Sequence of chain 1.A:
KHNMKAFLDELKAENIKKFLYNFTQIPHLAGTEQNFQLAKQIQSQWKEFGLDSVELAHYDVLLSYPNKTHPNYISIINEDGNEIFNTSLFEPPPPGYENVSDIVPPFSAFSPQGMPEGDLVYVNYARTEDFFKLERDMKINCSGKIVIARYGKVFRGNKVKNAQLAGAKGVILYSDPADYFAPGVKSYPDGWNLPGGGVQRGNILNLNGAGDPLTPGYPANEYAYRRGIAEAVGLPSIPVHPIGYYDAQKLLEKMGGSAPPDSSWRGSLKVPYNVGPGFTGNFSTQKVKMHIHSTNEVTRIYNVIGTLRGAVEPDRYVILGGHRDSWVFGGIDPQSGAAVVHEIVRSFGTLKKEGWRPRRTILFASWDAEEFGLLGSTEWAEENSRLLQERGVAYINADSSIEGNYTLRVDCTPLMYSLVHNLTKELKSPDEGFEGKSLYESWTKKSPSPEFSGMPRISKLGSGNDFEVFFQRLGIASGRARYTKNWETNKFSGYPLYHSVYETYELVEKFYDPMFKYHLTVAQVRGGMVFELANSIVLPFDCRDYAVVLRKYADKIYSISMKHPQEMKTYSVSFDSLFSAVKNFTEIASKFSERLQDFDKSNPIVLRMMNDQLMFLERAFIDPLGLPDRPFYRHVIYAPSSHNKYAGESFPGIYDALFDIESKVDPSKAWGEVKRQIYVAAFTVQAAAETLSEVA

Sequence of chain 2.A:
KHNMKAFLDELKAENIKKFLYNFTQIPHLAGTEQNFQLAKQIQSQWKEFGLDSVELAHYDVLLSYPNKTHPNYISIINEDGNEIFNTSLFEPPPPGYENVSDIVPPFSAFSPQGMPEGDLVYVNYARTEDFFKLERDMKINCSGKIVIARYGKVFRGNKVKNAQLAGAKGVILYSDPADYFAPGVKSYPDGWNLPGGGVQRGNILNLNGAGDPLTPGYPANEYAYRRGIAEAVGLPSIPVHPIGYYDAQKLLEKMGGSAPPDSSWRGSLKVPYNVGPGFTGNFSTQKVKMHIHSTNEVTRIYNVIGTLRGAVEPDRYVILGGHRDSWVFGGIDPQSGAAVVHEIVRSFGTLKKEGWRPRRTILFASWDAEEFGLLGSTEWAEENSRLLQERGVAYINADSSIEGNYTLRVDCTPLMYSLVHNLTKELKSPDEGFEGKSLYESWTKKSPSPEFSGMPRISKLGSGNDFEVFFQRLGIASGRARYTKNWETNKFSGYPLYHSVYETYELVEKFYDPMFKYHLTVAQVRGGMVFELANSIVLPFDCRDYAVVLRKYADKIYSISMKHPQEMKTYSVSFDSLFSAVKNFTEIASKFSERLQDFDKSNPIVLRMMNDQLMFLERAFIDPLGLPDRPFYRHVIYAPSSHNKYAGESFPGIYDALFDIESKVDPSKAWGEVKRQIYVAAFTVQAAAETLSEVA

A protein and the small-molecule ligand that binds it are described below.
Small molecule (SMILES): CC(=O)N[C@H]1[C@H](O[C@H]2[C@H](O)[C@@H](NC(C)=O)CO[C@@H]2CO)O[C@H](CO)[C@@H](O[C@@H]2O[C@H](CO[C@H]3O[C@H](CO)[C@@H](O)[C@H](O)[C@@H]3O)[C@@H](O)[C@H](O[C@H]3O[C@H](CO)[C@@H](O)[C@H](O)[C@@H]3O)[C@@H]2O)[C@@H]1O

Binding-site contacts:
Ligand atom C3 contacts residue GLU265 of chain 1.A at 3.5 Å.
Ligand atom C5 contacts residue ASN627 of chain 2.A at 3.6 Å.
Ligand atom C7 contacts residue SER623 of chain 2.A at 3.9 Å.
Ligand atom O7 contacts residue GLN729 of chain 2.A at 3.2 Å (h-bond).
Ligand atom C1 contacts residue ASN627 of chain 2.A at 1.5 Å.
Ligand atom C2 contacts residue SER623 of chain 2.A at 3.7 Å.
Ligand atom C2 contacts residue ARG343 of chain 1.A at 3.7 Å.
Ligand atom N2 contacts residue GLN729 of chain 2.A at 3.5 Å (h-bond).
Ligand atom C2 contacts residue ASN627 of chain 2.A at 2.5 Å.
Ligand atom C3 contacts residue ARG343 of chain 1.A at 3.8 Å.
Ligand atom O4 contacts residue GLU265 of chain 1.A at 2.8 Å (salt-bridge).
Ligand atom C3 contacts residue ASN627 of chain 2.A at 3.8 Å.
Ligand atom C8 contacts residue ALA624 of chain 2.A at 3.9 Å (hydrophobic).
Ligand atom O5 contacts residue HIS101 of chain 1.A at 3.5 Å.
Ligand atom O3 contacts residue ARG343 of chain 1.A at 3.0 Å (salt-bridge).
Ligand atom C7 contacts residue GLN729 of chain 2.A at 3.4 Å.
Ligand atom C5 contacts residue GLU265 of chain 1.A at 3.4 Å.
Ligand atom C8 contacts residue SER620 of chain 2.A at 3.5 Å.
Ligand atom C7 contacts residue ASN627 of chain 2.A at 3.8 Å.
Ligand atom O6 contacts residue LEU99 of chain 1.A at 3.4 Å (h-bond).
Ligand atom C4 contacts residue ARG343 of chain 1.A at 3.6 Å.
Ligand atom O2 contacts residue HIS101 of chain 1.A at 3.1 Å (h-bond).
Ligand atom C6 contacts residue LEU99 of chain 1.A at 3.0 Å (hydrophobic).
Ligand atom C1 contacts residue GLN729 of chain 2.A at 3.7 Å.
Ligand atom C3 contacts residue ARG343 of chain 1.A at 3.7 Å.
Ligand atom O2 contacts residue ARG343 of chain 1.A at 3.5 Å (salt-bridge).
Ligand atom C8 contacts residue TYR266 of chain 1.A at 3.6 Å (hydrophobic).
Ligand atom O6 contacts residue GLU265 of chain 1.A at 3.7 Å.
Ligand atom N2 contacts residue SER623 of chain 2.A at 2.9 Å (h-bond).
Ligand atom C2 contacts residue GLN729 of chain 2.A at 3.7 Å.
Ligand atom N2 contacts residue ASN627 of chain 2.A at 3.0 Å (h-bond).
Ligand atom C2 contacts residue GLU265 of chain 1.A at 3.3 Å.
Ligand atom O6 contacts residue HIS101 of chain 1.A at 2.9 Å (h-bond).
Ligand atom C1 contacts residue SER623 of chain 2.A at 3.6 Å.
Ligand atom C3 contacts residue GLU265 of chain 1.A at 3.9 Å.
Ligand atom O4 contacts residue GLU98 of chain 1.A at 3.8 Å.
Ligand atom O5 contacts residue ASN627 of chain 2.A at 2.3 Å (h-bond).
Ligand atom O3 contacts residue GLU265 of chain 1.A at 3.2 Å (salt-bridge).
Ligand atom O2 contacts residue GLU265 of chain 1.A at 2.5 Å (salt-bridge).
Ligand atom C4 contacts residue GLU265 of chain 1.A at 3.6 Å.